This small molecule binds to this protein.
Small molecule (SMILES): [H]/N=C/[C@H](C[C@@H]1CCNC1=O)NC(=O)[C@@H]1[C@@H]2[C@H](CN1C(=O)[C@@H](NC(=O)C(F)(F)F)C(C)(C)C)C2(C)C

Sequence of chain 1.C:
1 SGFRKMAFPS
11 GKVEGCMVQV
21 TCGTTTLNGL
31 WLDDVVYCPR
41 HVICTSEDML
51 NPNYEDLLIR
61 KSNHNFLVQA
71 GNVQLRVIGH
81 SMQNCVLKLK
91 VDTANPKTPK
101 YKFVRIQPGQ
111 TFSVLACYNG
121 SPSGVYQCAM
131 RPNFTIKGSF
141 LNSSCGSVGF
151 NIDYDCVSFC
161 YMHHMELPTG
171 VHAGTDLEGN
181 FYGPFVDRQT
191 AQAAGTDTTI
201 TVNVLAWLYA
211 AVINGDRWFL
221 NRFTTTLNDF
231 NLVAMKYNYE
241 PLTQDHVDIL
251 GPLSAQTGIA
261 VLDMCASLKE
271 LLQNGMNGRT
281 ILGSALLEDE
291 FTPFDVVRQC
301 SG

Binding-site contacts:
Ligand atom F1 contacts residue GLN192 of chain 1.D at 3.6 Å.
Ligand atom C9 contacts residue HIS164 of chain 1.D at 3.2 Å.
Ligand atom C4 contacts residue CYS145 of chain 1.D at 3.3 Å (hydrophobic).
Ligand atom O1 contacts residue PHE140 of chain 1.D at 3.2 Å.
Ligand atom C8 contacts residue LEU141 of chain 1.D at 3.6 Å (hydrophobic).
Ligand atom N2 contacts residue PHE140 of chain 1.D at 3.2 Å (h-bond).
Ligand atom C21 contacts residue GLN189 of chain 1.D at 3.6 Å.
Ligand atom F2 contacts residue GLN192 of chain 1.D at 2.8 Å.
Ligand atom C4 contacts residue LEU141 of chain 1.D at 3.6 Å (hydrophobic).
Ligand atom C14 contacts residue GLN189 of chain 1.D at 3.4 Å.
Ligand atom C7 contacts residue LEU141 of chain 1.D at 3.5 Å (hydrophobic).
Ligand atom F3 contacts residue MET165 of chain 1.D at 3.0 Å.
Ligand atom N4 contacts residue GLU166 of chain 1.D at 2.9 Å (salt-bridge).
Ligand atom C19 contacts residue MET49 of chain 1.D at 3.5 Å (hydrophobic).
Ligand atom C23 contacts residue GLU166 of chain 1.D at 3.4 Å.
Ligand atom O1 contacts residue HIS163 of chain 1.D at 2.5 Å (h-bond).
Ligand atom O3 contacts residue GLU166 of chain 1.D at 2.6 Å (salt-bridge).
Ligand atom N5 contacts residue SER143 of chain 1.D at 3.6 Å (h-bond).
Ligand atom O3 contacts residue MET165 of chain 1.D at 3.0 Å.
Ligand atom C3 contacts residue CYS145 of chain 1.D at 1.8 Å (hydrophobic).
Ligand atom C2 contacts residue CYS145 of chain 1.D at 2.7 Å (hydrophobic).
Ligand atom C8 contacts residue HIS163 of chain 1.D at 3.4 Å.
Ligand atom F2 contacts residue THR190 of chain 1.D at 3.3 Å.
Ligand atom C22 contacts residue GLU166 of chain 1.D at 3.6 Å.
Ligand atom N1 contacts residue CYS145 of chain 1.D at 2.9 Å (h-bond).
Ligand atom O1 contacts residue HIS172 of chain 1.D at 3.6 Å.
Ligand atom C1 contacts residue HIS164 of chain 1.D at 3.6 Å.
Ligand atom C4 contacts residue HIS163 of chain 1.D at 3.7 Å.
Ligand atom C11 contacts residue GLN189 of chain 1.D at 3.7 Å.
Ligand atom O1 contacts residue GLU166 of chain 1.D at 3.5 Å.
Ligand atom C7 contacts residue ASN142 of chain 1.D at 3.7 Å.
Ligand atom O4 contacts residue GLN189 of chain 1.D at 2.7 Å (h-bond).
Ligand atom N5 contacts residue CYS145 of chain 1.D at 2.7 Å (h-bond).
Ligand atom C8 contacts residue GLU166 of chain 1.D at 3.5 Å.
Ligand atom F2 contacts residue MET165 of chain 1.D at 3.5 Å.
Ligand atom C10 contacts residue GLN189 of chain 1.D at 2.7 Å.
Ligand atom N2 contacts residue LEU141 of chain 1.D at 3.4 Å (h-bond).
Ligand atom N2 contacts residue GLU166 of chain 1.D at 3.2 Å (salt-bridge).
Ligand atom F3 contacts residue GLU166 of chain 1.D at 2.9 Å.
Ligand atom N1 contacts residue HIS164 of chain 1.D at 3.0 Å (h-bond).

Sequence of chain 1.D:
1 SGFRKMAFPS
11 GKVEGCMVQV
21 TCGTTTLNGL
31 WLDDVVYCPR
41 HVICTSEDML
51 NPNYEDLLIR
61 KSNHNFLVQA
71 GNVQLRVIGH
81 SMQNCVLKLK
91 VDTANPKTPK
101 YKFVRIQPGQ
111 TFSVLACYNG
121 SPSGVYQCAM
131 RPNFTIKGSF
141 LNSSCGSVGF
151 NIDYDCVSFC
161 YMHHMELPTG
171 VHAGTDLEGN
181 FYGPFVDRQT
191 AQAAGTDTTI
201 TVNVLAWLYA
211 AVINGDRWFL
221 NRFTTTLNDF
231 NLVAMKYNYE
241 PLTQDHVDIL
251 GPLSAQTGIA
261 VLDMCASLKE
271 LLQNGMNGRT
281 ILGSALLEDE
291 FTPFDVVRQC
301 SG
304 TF